Sequence of chain 45.S:
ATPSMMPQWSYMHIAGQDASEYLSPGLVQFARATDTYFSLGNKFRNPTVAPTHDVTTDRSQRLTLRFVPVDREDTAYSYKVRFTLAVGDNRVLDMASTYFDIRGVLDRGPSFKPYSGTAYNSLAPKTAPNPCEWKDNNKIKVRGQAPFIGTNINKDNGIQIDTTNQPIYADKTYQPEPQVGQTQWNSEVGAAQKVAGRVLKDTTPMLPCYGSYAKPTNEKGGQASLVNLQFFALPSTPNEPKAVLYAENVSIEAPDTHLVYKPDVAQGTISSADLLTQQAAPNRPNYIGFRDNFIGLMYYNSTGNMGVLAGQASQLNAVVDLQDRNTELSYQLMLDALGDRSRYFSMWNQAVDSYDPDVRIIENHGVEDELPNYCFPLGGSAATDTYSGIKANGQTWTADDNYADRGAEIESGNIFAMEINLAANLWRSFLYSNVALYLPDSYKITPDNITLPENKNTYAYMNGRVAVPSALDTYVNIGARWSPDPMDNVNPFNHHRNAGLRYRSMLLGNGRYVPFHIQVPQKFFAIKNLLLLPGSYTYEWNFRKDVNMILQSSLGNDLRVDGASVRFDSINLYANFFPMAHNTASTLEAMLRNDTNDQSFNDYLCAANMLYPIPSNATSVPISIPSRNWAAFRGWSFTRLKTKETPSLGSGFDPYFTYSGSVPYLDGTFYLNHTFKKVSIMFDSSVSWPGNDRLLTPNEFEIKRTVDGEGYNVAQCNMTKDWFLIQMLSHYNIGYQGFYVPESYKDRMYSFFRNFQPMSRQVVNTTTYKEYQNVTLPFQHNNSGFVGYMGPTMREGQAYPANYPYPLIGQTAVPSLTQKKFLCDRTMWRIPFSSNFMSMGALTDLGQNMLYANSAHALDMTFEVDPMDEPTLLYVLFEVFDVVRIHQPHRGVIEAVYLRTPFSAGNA

Binding-site contacts:
Ligand atom CA contacts residue CYS621 of chain 45.Q at 3.7 Å (hydrophobic).
Ligand atom N contacts residue ARG649 of chain 45.Q at 4.1 Å.
Ligand atom CB contacts residue TYR619 of chain 45.Q at 3.0 Å (hydrophobic).
Ligand atom N contacts residue ASP618 of chain 45.Q at 3.9 Å.
Ligand atom O contacts residue TYR619 of chain 45.Q at 2.6 Å.
Ligand atom CB contacts residue ALA857 of chain 45.Q at 3.9 Å (hydrophobic).
Ligand atom CD contacts residue CYS621 of chain 45.Q at 3.6 Å (hydrophobic).
Ligand atom O contacts residue ALA857 of chain 45.Q at 4.0 Å.
Ligand atom N contacts residue ASN617 of chain 45.Q at 3.6 Å.
Ligand atom CG contacts residue TYR619 of chain 45.Q at 3.8 Å (hydrophobic).
Ligand atom CA contacts residue TYR619 of chain 45.Q at 3.8 Å (hydrophobic).
Ligand atom CB contacts residue TYR619 of chain 45.Q at 3.8 Å (hydrophobic).
Ligand atom N contacts residue TYR619 of chain 45.Q at 3.5 Å (h-bond).
Ligand atom CG contacts residue PHE896 of chain 45.Q at 3.0 Å (hydrophobic).
Ligand atom CA contacts residue ARG649 of chain 45.Q at 3.4 Å.
Ligand atom NE2 contacts residue GLU894 of chain 45.Q at 4.1 Å.
Ligand atom CD2 contacts residue GLU894 of chain 45.Q at 3.7 Å.
Ligand atom CD contacts residue ASN617 of chain 45.Q at 3.2 Å.
Ligand atom CB contacts residue GLU894 of chain 45.Q at 3.5 Å.
Ligand atom CD contacts residue ARG46 of chain 45.S at 4.1 Å.
Ligand atom CG contacts residue GLU894 of chain 45.Q at 3.9 Å.
Ligand atom CG contacts residue ARG46 of chain 45.S at 3.9 Å.
Ligand atom ND1 contacts residue LEU620 of chain 45.Q at 3.0 Å.
Ligand atom O contacts residue ARG845 of chain 45.Q at 3.8 Å.
Ligand atom CB contacts residue ARG649 of chain 45.Q at 4.1 Å.
Ligand atom CD contacts residue ASP897 of chain 45.Q at 3.5 Å.
Ligand atom CE1 contacts residue LEU620 of chain 45.Q at 3.5 Å (hydrophobic).
Ligand atom CB contacts residue ARG649 of chain 45.Q at 3.6 Å.
Ligand atom C contacts residue ARG845 of chain 45.Q at 3.6 Å.
Ligand atom N contacts residue TYR619 of chain 45.Q at 3.6 Å.
Ligand atom N contacts residue CYS621 of chain 45.Q at 2.9 Å (h-bond).
Ligand atom CA contacts residue TYR619 of chain 45.Q at 3.9 Å (hydrophobic).
Ligand atom C contacts residue TYR619 of chain 45.Q at 3.1 Å (hydrophobic).
Ligand atom CE1 contacts residue MET843 of chain 45.Q at 3.6 Å (hydrophobic).
Ligand atom CE1 contacts residue LEU348 of chain 45.Q at 3.9 Å (hydrophobic).
Ligand atom CD contacts residue PHE896 of chain 45.Q at 4.1 Å (hydrophobic).
Ligand atom CD2 contacts residue ARG845 of chain 45.Q at 3.5 Å.
Ligand atom O contacts residue ARG649 of chain 45.Q at 3.9 Å.
Ligand atom CG contacts residue ASN617 of chain 45.Q at 4.1 Å.
Ligand atom CB contacts residue PHE896 of chain 45.Q at 3.3 Å (hydrophobic).

Sequence of chain 45.Q:
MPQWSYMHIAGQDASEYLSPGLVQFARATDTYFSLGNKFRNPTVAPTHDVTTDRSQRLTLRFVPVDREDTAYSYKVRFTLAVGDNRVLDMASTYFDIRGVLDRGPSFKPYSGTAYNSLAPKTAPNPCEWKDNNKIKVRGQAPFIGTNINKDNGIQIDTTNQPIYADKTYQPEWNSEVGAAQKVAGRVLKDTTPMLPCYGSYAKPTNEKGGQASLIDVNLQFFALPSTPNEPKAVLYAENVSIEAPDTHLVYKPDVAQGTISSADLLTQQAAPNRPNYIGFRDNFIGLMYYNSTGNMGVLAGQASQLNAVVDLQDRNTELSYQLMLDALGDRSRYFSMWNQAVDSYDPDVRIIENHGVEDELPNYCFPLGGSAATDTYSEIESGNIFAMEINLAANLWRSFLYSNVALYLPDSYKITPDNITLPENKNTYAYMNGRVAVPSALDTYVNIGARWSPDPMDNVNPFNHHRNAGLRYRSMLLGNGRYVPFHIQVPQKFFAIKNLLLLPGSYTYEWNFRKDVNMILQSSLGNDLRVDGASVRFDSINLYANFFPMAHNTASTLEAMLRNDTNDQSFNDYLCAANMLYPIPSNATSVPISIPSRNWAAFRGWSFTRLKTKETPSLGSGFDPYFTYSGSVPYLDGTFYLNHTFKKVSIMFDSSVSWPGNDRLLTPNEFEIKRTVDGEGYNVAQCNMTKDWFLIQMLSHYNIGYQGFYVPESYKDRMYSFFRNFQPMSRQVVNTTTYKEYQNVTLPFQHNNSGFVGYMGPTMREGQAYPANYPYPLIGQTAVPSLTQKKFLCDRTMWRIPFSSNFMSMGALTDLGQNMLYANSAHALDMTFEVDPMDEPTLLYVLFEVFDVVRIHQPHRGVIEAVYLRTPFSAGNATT

This small molecule binds to this protein.
Small molecule (SMILES): NC(N)=NCCC[C@H](NC(=O)[C@@H]1CCCN1)C(=O)N[C@H](C=O)Cc1cnc[nH]1